Sequence of chain 1.C:
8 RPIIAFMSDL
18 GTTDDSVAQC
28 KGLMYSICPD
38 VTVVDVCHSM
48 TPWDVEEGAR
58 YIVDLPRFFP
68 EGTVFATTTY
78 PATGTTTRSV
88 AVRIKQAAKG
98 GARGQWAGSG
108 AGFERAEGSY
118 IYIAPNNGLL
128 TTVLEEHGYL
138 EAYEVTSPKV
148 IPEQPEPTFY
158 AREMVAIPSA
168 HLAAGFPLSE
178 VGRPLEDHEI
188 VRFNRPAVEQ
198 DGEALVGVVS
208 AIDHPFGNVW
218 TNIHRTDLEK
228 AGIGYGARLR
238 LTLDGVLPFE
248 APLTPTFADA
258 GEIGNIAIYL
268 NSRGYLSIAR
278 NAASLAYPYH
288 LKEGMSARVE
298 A

Sequence of chain 1.A:
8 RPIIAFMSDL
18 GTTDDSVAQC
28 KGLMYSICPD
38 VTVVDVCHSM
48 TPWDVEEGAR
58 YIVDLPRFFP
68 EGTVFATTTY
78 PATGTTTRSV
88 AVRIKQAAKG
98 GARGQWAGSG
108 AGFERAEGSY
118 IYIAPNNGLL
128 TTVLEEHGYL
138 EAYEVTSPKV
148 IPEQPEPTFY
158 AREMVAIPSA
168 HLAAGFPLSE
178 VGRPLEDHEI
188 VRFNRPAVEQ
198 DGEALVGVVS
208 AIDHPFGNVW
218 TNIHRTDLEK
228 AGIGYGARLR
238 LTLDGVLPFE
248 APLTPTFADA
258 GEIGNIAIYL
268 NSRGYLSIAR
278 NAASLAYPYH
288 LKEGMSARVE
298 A

Binding-site contacts:
Ligand atom C2 contacts residue PRO78 of chain 1.C at 3.4 Å (hydrophobic).
Ligand atom N6 contacts residue ARG277 of chain 1.A at 2.7 Å (salt-bridge).
Ligand atom O2' contacts residue TRP50 of chain 1.C at 3.4 Å (h-bond).
Ligand atom F19 contacts residue THR155 of chain 1.C at 3.5 Å.
Ligand atom N7 contacts residue PHE213 of chain 1.A at 3.5 Å.
Ligand atom C8 contacts residue PHE213 of chain 1.A at 3.5 Å (hydrophobic).
Ligand atom N7 contacts residue PHE254 of chain 1.A at 3.4 Å.
Ligand atom N6 contacts residue ASN215 of chain 1.A at 3.0 Å (h-bond).
Ligand atom N3 contacts residue PRO78 of chain 1.C at 3.3 Å.
Ligand atom F19 contacts residue TYR157 of chain 1.C at 2.8 Å.
Ligand atom N3 contacts residue PHE254 of chain 1.A at 3.5 Å.
Ligand atom N1 contacts residue ALA279 of chain 1.A at 2.8 Å (h-bond).
Ligand atom O2' contacts residue TYR77 of chain 1.C at 3.0 Å (h-bond).
Ligand atom O3' contacts residue LEU17 of chain 1.C at 3.3 Å.
Ligand atom F19 contacts residue PHE156 of chain 1.C at 3.2 Å.
Ligand atom C2' contacts residue PHE213 of chain 1.A at 3.5 Å (hydrophobic).
Ligand atom C5' contacts residue MET1 of chain 1.H at 3.4 Å (hydrophobic).
Ligand atom N9 contacts residue TRP50 of chain 1.C at 3.4 Å (h-bond).
Ligand atom C3' contacts residue ASP16 of chain 1.C at 3.4 Å.
Ligand atom O2' contacts residue THR76 of chain 1.C at 3.5 Å (h-bond).
Ligand atom O3' contacts residue ASP16 of chain 1.C at 2.4 Å (salt-bridge).
Ligand atom O4' contacts residue MET1 of chain 1.H at 3.3 Å (h-bond).
Ligand atom N1 contacts residue PHE254 of chain 1.A at 3.3 Å.
Ligand atom C2 contacts residue PHE254 of chain 1.A at 3.6 Å (hydrophobic).
Ligand atom C4 contacts residue PHE254 of chain 1.A at 3.5 Å (hydrophobic).
Ligand atom C2' contacts residue ASP16 of chain 1.C at 3.3 Å.
Ligand atom O4' contacts residue THR80 of chain 1.C at 3.4 Å.
Ligand atom F19 contacts residue ALA158 of chain 1.C at 2.7 Å.
Ligand atom C5 contacts residue PHE254 of chain 1.A at 3.5 Å (hydrophobic).
Ligand atom N6 contacts residue PHE254 of chain 1.A at 3.4 Å.
Ligand atom N3 contacts residue TRP50 of chain 1.C at 3.3 Å (h-bond).
Ligand atom C8 contacts residue MET1 of chain 1.H at 3.4 Å (hydrophobic).
Ligand atom C4 contacts residue TRP50 of chain 1.C at 3.1 Å (hydrophobic).
Ligand atom C1' contacts residue TYR77 of chain 1.C at 3.5 Å (hydrophobic).
Ligand atom C5' contacts residue THR155 of chain 1.C at 3.3 Å.
Ligand atom C5 contacts residue TRP50 of chain 1.C at 3.6 Å (hydrophobic).
Ligand atom O2' contacts residue ASP16 of chain 1.C at 2.4 Å (salt-bridge).
Ligand atom N7 contacts residue ASN215 of chain 1.A at 3.0 Å (h-bond).
Ligand atom C6 contacts residue PHE254 of chain 1.A at 3.4 Å (hydrophobic).
Ligand atom C2 contacts residue ALA279 of chain 1.A at 3.4 Å (hydrophobic).

A small-molecule ligand and the protein it binds are described below.
Small molecule (SMILES): Nc1ncnc2c1ncn2[C@@H]1O[C@H](CF)[C@@H](O)[C@H]1O